Sequence of chain 5.A:
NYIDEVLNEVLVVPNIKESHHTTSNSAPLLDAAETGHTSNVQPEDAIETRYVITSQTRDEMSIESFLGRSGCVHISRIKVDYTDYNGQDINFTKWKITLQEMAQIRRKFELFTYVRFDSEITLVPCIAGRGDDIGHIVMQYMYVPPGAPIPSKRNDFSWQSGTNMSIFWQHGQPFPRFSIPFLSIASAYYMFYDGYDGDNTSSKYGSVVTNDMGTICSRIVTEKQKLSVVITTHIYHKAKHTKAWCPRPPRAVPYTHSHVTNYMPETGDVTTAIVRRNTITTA

This protein binds this small molecule.
Small molecule (SMILES): Cc1cc(CCCCCOc2c(Cl)cc(C3=NCCO3)cc2Cl)on1

Binding-site contacts:
Ligand atom C3 contacts residue LEU103 of chain 5.A at 4.1 Å (hydrophobic).
Ligand atom C31 contacts residue MET195 of chain 5.A at 3.5 Å (hydrophobic).
Ligand atom C4 contacts residue LEU103 of chain 5.A at 3.4 Å (hydrophobic).
Ligand atom C6B contacts residue ILE184 of chain 5.A at 4.1 Å (hydrophobic).
Ligand atom CL2 contacts residue TYR147 of chain 5.A at 3.4 Å.
Ligand atom N2 contacts residue THR102 of chain 5.A at 4.2 Å.
Ligand atom C3B contacts residue ILE125 of chain 5.A at 3.5 Å (hydrophobic).
Ligand atom C4B contacts residue ILE220 of chain 5.A at 4.0 Å (hydrophobic).
Ligand atom C4B contacts residue ILE125 of chain 5.A at 3.9 Å (hydrophobic).
Ligand atom O1A contacts residue TYR147 of chain 5.A at 4.0 Å.
Ligand atom CL2 contacts residue LEU187 of chain 5.A at 3.9 Å.
Ligand atom C2A contacts residue ILE220 of chain 5.A at 3.8 Å (hydrophobic).
Ligand atom O1A contacts residue ILE220 of chain 5.A at 3.6 Å.
Ligand atom C5B contacts residue TYR147 of chain 5.A at 3.9 Å (hydrophobic).
Ligand atom C5A contacts residue MET146 of chain 5.A at 3.7 Å (hydrophobic).
Ligand atom C5A contacts residue TYR145 of chain 5.A at 3.8 Å (hydrophobic).
Ligand atom CL1 contacts residue ILE239 of chain 5.A at 3.8 Å.
Ligand atom C1B contacts residue ILE125 of chain 5.A at 3.1 Å (hydrophobic).
Ligand atom C2B contacts residue ILE125 of chain 5.A at 3.1 Å (hydrophobic).
Ligand atom C5B contacts residue ILE125 of chain 5.A at 3.9 Å (hydrophobic).
Ligand atom O1 contacts residue MET217 of chain 5.A at 4.2 Å.
Ligand atom C1C contacts residue LEU103 of chain 5.A at 4.1 Å (hydrophobic).
Ligand atom C4A contacts residue ILE220 of chain 5.A at 4.1 Å (hydrophobic).
Ligand atom C6B contacts residue ILE125 of chain 5.A at 3.6 Å (hydrophobic).
Ligand atom C2A contacts residue PHE182 of chain 5.A at 4.2 Å (hydrophobic).
Ligand atom C5A contacts residue TYR147 of chain 5.A at 4.1 Å (hydrophobic).
Ligand atom C5 contacts residue LEU103 of chain 5.A at 3.8 Å (hydrophobic).
Ligand atom CL2 contacts residue ILE184 of chain 5.A at 3.9 Å.
Ligand atom C5A contacts residue ILE220 of chain 5.A at 3.9 Å (hydrophobic).
Ligand atom C4C contacts residue MET217 of chain 5.A at 4.2 Å (hydrophobic).
Ligand atom C3B contacts residue ILE220 of chain 5.A at 4.2 Å (hydrophobic).
Ligand atom N3A contacts residue PHE182 of chain 5.A at 4.0 Å.
Ligand atom C31 contacts residue GLN104 of chain 5.A at 3.6 Å.
Ligand atom CL1 contacts residue ILE125 of chain 5.A at 3.5 Å.
Ligand atom C2C contacts residue MET217 of chain 5.A at 3.7 Å (hydrophobic).
Ligand atom O1B contacts residue ILE125 of chain 5.A at 3.5 Å.
Ligand atom N2 contacts residue ASN215 of chain 5.A at 3.7 Å.
Ligand atom N3A contacts residue LEU127 of chain 5.A at 4.1 Å.
Ligand atom C4A contacts residue LEU127 of chain 5.A at 4.0 Å (hydrophobic).
Ligand atom C4A contacts residue TYR145 of chain 5.A at 3.3 Å (hydrophobic).